Sequence of chain 1.C:
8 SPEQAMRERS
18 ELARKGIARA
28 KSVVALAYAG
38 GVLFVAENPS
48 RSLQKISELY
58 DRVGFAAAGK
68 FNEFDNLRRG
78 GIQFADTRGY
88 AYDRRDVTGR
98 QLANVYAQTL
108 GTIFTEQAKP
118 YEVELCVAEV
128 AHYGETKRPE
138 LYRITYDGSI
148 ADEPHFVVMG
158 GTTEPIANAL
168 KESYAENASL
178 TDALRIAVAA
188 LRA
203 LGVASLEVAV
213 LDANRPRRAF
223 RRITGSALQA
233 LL

Sequence of chain 1.D:
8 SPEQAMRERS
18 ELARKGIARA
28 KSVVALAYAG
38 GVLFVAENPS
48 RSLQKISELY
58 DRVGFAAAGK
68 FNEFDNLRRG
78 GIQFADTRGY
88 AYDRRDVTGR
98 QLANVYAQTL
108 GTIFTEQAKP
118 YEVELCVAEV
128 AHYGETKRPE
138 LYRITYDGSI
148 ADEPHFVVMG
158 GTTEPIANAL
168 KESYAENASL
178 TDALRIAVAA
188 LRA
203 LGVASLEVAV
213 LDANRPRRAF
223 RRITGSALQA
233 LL

Binding-site contacts:
Ligand atom NE2 contacts residue SER146 of chain 1.C at 4.1 Å.
Ligand atom OXT contacts residue LYS52 of chain 1.D at 3.0 Å.
Ligand atom CA contacts residue LYS67 of chain 1.D at 3.9 Å.
Ligand atom N contacts residue LYS67 of chain 1.D at 3.9 Å.
Ligand atom CG contacts residue ARG26 of chain 1.D at 3.8 Å.
Ligand atom O contacts residue ARG26 of chain 1.D at 3.3 Å (salt-bridge).
Ligand atom O contacts residue PHE68 of chain 1.D at 3.2 Å.
Ligand atom O contacts residue ALA27 of chain 1.D at 3.3 Å.
Ligand atom OE1 contacts residue ILE147 of chain 1.C at 3.1 Å (h-bond).
Ligand atom C contacts residue GLY66 of chain 1.D at 3.4 Å.
Ligand atom NE2 contacts residue LEU50 of chain 1.D at 4.1 Å.
Ligand atom O contacts residue GLY66 of chain 1.D at 4.0 Å.
Ligand atom CD1 contacts residue LYS67 of chain 1.D at 4.1 Å.
Ligand atom CD contacts residue ILE147 of chain 1.C at 3.6 Å (hydrophobic).
Ligand atom O contacts residue LYS28 of chain 1.D at 4.1 Å.
Ligand atom CA contacts residue GLY66 of chain 1.D at 3.4 Å.
Ligand atom CB contacts residue ARG26 of chain 1.D at 3.3 Å.
Ligand atom CD1 contacts residue GLY23 of chain 1.D at 3.1 Å.
Ligand atom CG contacts residue SER146 of chain 1.C at 3.5 Å.
Ligand atom CB contacts residue SER146 of chain 1.C at 3.9 Å.
Ligand atom NE2 contacts residue PHE68 of chain 1.D at 3.4 Å.
Ligand atom NE2 contacts residue ILE147 of chain 1.C at 3.7 Å.
Ligand atom CD1 contacts residue LEU50 of chain 1.D at 4.0 Å (hydrophobic).
Ligand atom O contacts residue SER146 of chain 1.C at 4.0 Å.
Ligand atom N contacts residue GLY66 of chain 1.D at 3.3 Å (h-bond).
Ligand atom CZ contacts residue GLU119 of chain 1.D at 3.9 Å.
Ligand atom CD contacts residue SER146 of chain 1.C at 4.0 Å.
Ligand atom C contacts residue ALA27 of chain 1.D at 4.0 Å (hydrophobic).
Ligand atom CA contacts residue GLY66 of chain 1.D at 4.1 Å.
Ligand atom CD2 contacts residue ARG26 of chain 1.D at 3.9 Å.
Ligand atom NE2 contacts residue GLY145 of chain 1.C at 3.9 Å.
Ligand atom CE2 contacts residue ARG26 of chain 1.D at 4.0 Å.
Ligand atom CA contacts residue ASP144 of chain 1.C at 3.7 Å.
Ligand atom N contacts residue ASP144 of chain 1.C at 3.8 Å.
Ligand atom OH contacts residue GLU119 of chain 1.D at 3.6 Å.
Ligand atom OE1 contacts residue LEU50 of chain 1.D at 3.3 Å.
Ligand atom CE1 contacts residue GLU119 of chain 1.D at 3.4 Å.
Ligand atom CD contacts residue LEU50 of chain 1.D at 4.1 Å (hydrophobic).
Ligand atom CE1 contacts residue GLY23 of chain 1.D at 3.7 Å.
Ligand atom CG contacts residue GLY23 of chain 1.D at 3.9 Å.

This protein binds this small molecule.
Small molecule (SMILES): CC(C)C[C@H](NC(=O)[C@H](Cc1ccc(O)cc1)NC(=O)[C@H](CCC(N)=O)NC(=O)CN)C(=O)O